Binding-site contacts:
Ligand atom C6 contacts residue PRO675 of chain 1.B at 3.9 Å (hydrophobic).
Ligand atom O4 contacts residue PRO675 of chain 1.B at 4.4 Å.
Ligand atom C5 contacts residue PRO675 of chain 1.B at 3.5 Å (hydrophobic).
Ligand atom C5 contacts residue TRP760 of chain 1.B at 4.3 Å (hydrophobic).
Ligand atom O6 contacts residue TRP760 of chain 1.B at 3.7 Å.
Ligand atom O4 contacts residue GLY676 of chain 1.B at 3.5 Å (h-bond).
Ligand atom C1 contacts residue PRO675 of chain 1.B at 4.4 Å (hydrophobic).
Ligand atom O5 contacts residue PRO675 of chain 1.B at 4.0 Å.
Ligand atom C4 contacts residue TRP760 of chain 1.B at 3.7 Å (hydrophobic).
Ligand atom O3 contacts residue TRP760 of chain 1.B at 3.9 Å.
Ligand atom C6 contacts residue TRP760 of chain 1.B at 4.1 Å (hydrophobic).
Ligand atom C8 contacts residue VAL673 of chain 1.B at 3.7 Å (hydrophobic).
Ligand atom C3 contacts residue TRP760 of chain 1.B at 4.4 Å (hydrophobic).
Ligand atom O5 contacts residue TRP760 of chain 1.B at 4.1 Å.
Ligand atom N2 contacts residue ARG718 of chain 1.B at 4.5 Å.
Ligand atom O6 contacts residue ALA677 of chain 1.B at 4.3 Å.
Ligand atom C8 contacts residue SER764 of chain 1.B at 4.0 Å.
Ligand atom C3 contacts residue VAL673 of chain 1.B at 4.0 Å (hydrophobic).
Ligand atom N2 contacts residue VAL673 of chain 1.B at 3.8 Å.
Ligand atom C2 contacts residue TRP760 of chain 1.B at 4.1 Å (hydrophobic).
Ligand atom C4 contacts residue GLY676 of chain 1.B at 4.5 Å.
Ligand atom C7 contacts residue VAL673 of chain 1.B at 4.2 Å (hydrophobic).
Ligand atom C5 contacts residue GLY676 of chain 1.B at 4.3 Å.
Ligand atom C8 contacts residue ARG718 of chain 1.B at 4.4 Å.
Ligand atom O7 contacts residue TRP760 of chain 1.B at 3.9 Å.
Ligand atom O3 contacts residue ARG718 of chain 1.B at 3.6 Å.
Ligand atom O3 contacts residue VAL673 of chain 1.B at 4.5 Å.
Ligand atom C2 contacts residue VAL673 of chain 1.B at 4.5 Å (hydrophobic).
Ligand atom O4 contacts residue TRP760 of chain 1.B at 4.4 Å.

Sequence of chain 1.B:
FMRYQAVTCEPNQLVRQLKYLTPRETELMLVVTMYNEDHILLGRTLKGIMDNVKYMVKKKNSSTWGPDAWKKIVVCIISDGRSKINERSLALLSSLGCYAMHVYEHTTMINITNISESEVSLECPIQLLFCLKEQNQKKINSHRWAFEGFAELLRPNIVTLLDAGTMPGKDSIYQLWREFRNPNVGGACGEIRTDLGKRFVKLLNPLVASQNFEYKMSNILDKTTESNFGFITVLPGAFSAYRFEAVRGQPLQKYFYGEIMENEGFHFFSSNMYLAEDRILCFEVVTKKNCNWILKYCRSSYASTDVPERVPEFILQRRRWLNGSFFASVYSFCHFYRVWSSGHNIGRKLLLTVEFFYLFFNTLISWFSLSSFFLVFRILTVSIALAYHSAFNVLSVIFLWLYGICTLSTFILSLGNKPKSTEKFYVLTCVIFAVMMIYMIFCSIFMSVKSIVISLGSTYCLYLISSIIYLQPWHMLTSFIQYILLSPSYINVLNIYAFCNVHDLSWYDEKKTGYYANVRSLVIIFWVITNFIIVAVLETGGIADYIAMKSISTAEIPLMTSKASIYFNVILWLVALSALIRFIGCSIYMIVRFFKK

The protein below binds the small molecule below.
Small molecule (SMILES): CC(=O)N[C@@H]1[C@@H](O)[C@H](O)[C@@H](CO)O[C@H]1O